A small-molecule ligand and the protein it binds are described below.
Small molecule (SMILES): CC(C)C[C@H](NC(=O)[C@H](CC(C)C)NC(=O)[C@H](CC(C)C)NC(=O)[C@H](CCC(N)=O)NC(=O)[C@H](CC(C)C)NC(=O)[C@H](CC(C)C)NC(=O)[C@@H](N)[C@@H](C)O)C(=O)NCC=O

Sequence of chain 1.A:
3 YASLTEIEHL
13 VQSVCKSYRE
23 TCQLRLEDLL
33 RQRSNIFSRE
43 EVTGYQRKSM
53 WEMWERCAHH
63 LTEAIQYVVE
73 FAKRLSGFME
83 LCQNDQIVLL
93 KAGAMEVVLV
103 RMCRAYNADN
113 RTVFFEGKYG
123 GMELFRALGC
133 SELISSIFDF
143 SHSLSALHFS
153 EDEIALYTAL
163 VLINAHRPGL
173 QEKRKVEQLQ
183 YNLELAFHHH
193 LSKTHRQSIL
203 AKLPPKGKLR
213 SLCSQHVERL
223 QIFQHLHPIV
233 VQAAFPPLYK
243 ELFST

Binding-site contacts:
Ligand atom CD1 contacts residue ILE89 of chain 1.A at 3.8 Å (hydrophobic).
Ligand atom CB contacts residue GLU243 of chain 1.A at 3.4 Å.
Ligand atom CA contacts residue GLU243 of chain 1.A at 3.7 Å.
Ligand atom CD1 contacts residue GLN88 of chain 1.A at 4.0 Å.
Ligand atom CD1 contacts residue LEU244 of chain 1.A at 3.6 Å (hydrophobic).
Ligand atom O contacts residue LYS75 of chain 1.A at 3.0 Å (salt-bridge).
Ligand atom CA contacts residue GLU243 of chain 1.A at 3.7 Å.
Ligand atom CG contacts residue GLU243 of chain 1.A at 3.5 Å.
Ligand atom N contacts residue ILE89 of chain 1.A at 3.7 Å.
Ligand atom CB contacts residue ILE89 of chain 1.A at 3.9 Å (hydrophobic).
Ligand atom CB contacts residue GLN88 of chain 1.A at 4.1 Å.
Ligand atom CB contacts residue GLU243 of chain 1.A at 3.4 Å.
Ligand atom O contacts residue MET81 of chain 1.A at 3.7 Å.
Ligand atom CD1 contacts residue GLU243 of chain 1.A at 3.9 Å.
Ligand atom CB contacts residue LEU240 of chain 1.A at 4.0 Å (hydrophobic).
Ligand atom CD2 contacts residue PHE80 of chain 1.A at 3.9 Å (hydrophobic).
Ligand atom OG1 contacts residue GLU243 of chain 1.A at 3.6 Å (salt-bridge).
Ligand atom CD1 contacts residue LEU240 of chain 1.A at 3.6 Å (hydrophobic).
Ligand atom C contacts residue LYS75 of chain 1.A at 4.1 Å.
Ligand atom C contacts residue GLU243 of chain 1.A at 3.8 Å.
Ligand atom CG contacts residue GLN88 of chain 1.A at 4.3 Å.
Ligand atom CD2 contacts residue MET81 of chain 1.A at 4.4 Å (hydrophobic).
Ligand atom CD1 contacts residue PRO239 of chain 1.A at 3.4 Å (hydrophobic).
Ligand atom CD1 contacts residue LYS93 of chain 1.A at 3.9 Å.
Ligand atom C contacts residue ILE89 of chain 1.A at 4.0 Å (hydrophobic).
Ligand atom CA contacts residue LYS75 of chain 1.A at 4.2 Å.
Ligand atom CG contacts residue ILE89 of chain 1.A at 3.8 Å (hydrophobic).
Ligand atom CA contacts residue ILE89 of chain 1.A at 4.0 Å (hydrophobic).
Ligand atom CB contacts residue VAL71 of chain 1.A at 4.1 Å (hydrophobic).
Ligand atom CD2 contacts residue LYS75 of chain 1.A at 3.7 Å.
Ligand atom CD2 contacts residue VAL71 of chain 1.A at 4.3 Å (hydrophobic).
Ligand atom CD2 contacts residue GLN88 of chain 1.A at 4.3 Å.
Ligand atom O contacts residue ILE89 of chain 1.A at 4.3 Å.
Ligand atom CD1 contacts residue LEU92 of chain 1.A at 3.9 Å (hydrophobic).
Ligand atom CD2 contacts residue LEU92 of chain 1.A at 3.8 Å (hydrophobic).
Ligand atom CG contacts residue LEU244 of chain 1.A at 4.0 Å (hydrophobic).
Ligand atom C contacts residue GLU243 of chain 1.A at 3.7 Å.
Ligand atom CG contacts residue LEU92 of chain 1.A at 4.2 Å (hydrophobic).
Ligand atom N contacts residue GLU243 of chain 1.A at 2.8 Å (salt-bridge).
Ligand atom CG2 contacts residue GLU243 of chain 1.A at 4.3 Å.